This protein binds this small molecule.
Small molecule (SMILES): CC(=O)N[C@@H]1[C@@H](O)[C@H](O)[C@@H](CO)O[C@H]1O

Sequence of chain 1.G:
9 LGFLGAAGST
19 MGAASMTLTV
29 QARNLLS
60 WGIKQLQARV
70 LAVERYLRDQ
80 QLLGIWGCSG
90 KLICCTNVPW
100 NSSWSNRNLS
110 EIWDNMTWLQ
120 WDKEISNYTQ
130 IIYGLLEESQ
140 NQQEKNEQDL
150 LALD

Binding-site contacts:
Ligand atom C5 contacts residue ASN100 of chain 1.G at 3.7 Å.
Ligand atom C4 contacts residue ASN100 of chain 1.G at 4.2 Å.
Ligand atom O7 contacts residue TRP103 of chain 1.G at 3.8 Å.
Ligand atom O5 contacts residue SER102 of chain 1.G at 3.0 Å (h-bond).
Ligand atom C8 contacts residue ASN100 of chain 1.G at 4.3 Å.
Ligand atom C3 contacts residue ASN100 of chain 1.G at 3.8 Å.
Ligand atom C1 contacts residue TRP103 of chain 1.G at 4.2 Å (hydrophobic).
Ligand atom C1 contacts residue SER102 of chain 1.G at 3.4 Å.
Ligand atom N2 contacts residue ASN100 of chain 1.G at 2.9 Å (h-bond).
Ligand atom O5 contacts residue TRP103 of chain 1.G at 4.0 Å.
Ligand atom C7 contacts residue ASN100 of chain 1.G at 3.1 Å.
Ligand atom C1 contacts residue ASN100 of chain 1.G at 1.4 Å.
Ligand atom O7 contacts residue ASN100 of chain 1.G at 2.9 Å (h-bond).
Ligand atom C2 contacts residue ASN100 of chain 1.G at 2.4 Å.
Ligand atom O5 contacts residue ASN100 of chain 1.G at 2.4 Å (h-bond).
Ligand atom C5 contacts residue SER102 of chain 1.G at 3.9 Å.
Ligand atom C6 contacts residue SER102 of chain 1.G at 4.1 Å.
Ligand atom O6 contacts residue SER102 of chain 1.G at 3.7 Å.